A protein and the small-molecule ligand that binds it are described below.
Small molecule (SMILES): CN(C(=O)[C@H](Cc1ccccc1)NC(=O)Cc1c[nH]c2ccc(O)cc12)c1ccc(Cl)cc1

Sequence of chain 1.A:
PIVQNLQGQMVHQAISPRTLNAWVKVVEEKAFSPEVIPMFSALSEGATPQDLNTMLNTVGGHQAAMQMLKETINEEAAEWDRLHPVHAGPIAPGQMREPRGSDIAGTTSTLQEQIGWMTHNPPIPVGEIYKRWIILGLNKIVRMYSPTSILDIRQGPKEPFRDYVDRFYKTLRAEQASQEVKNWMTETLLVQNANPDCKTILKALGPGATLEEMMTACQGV

Binding-site contacts:
Ligand atom C10 contacts residue LYS70 of chain 6.A at 3.7 Å.
Ligand atom C14 contacts residue ASN53 of chain 6.A at 3.5 Å.
Ligand atom C19 contacts residue TYR130 of chain 6.A at 3.6 Å (hydrophobic).
Ligand atom C11 contacts residue ASN57 of chain 6.A at 3.6 Å.
Ligand atom C20 contacts residue ASN57 of chain 6.A at 3.5 Å.
Ligand atom C5 contacts residue LYS70 of chain 6.A at 3.4 Å.
Ligand atom N1 contacts residue LYS70 of chain 6.A at 3.8 Å.
Ligand atom CL contacts residue ASN74 of chain 6.A at 3.8 Å.
Ligand atom C23 contacts residue LYS70 of chain 6.A at 3.8 Å.
Ligand atom C24 contacts residue MET66 of chain 6.A at 3.7 Å (hydrophobic).
Ligand atom C8 contacts residue LYS70 of chain 6.A at 3.8 Å.
Ligand atom C1 contacts residue GLN63 of chain 6.A at 3.7 Å.
Ligand atom N3 contacts residue ASN53 of chain 6.A at 3.8 Å.
Ligand atom C8 contacts residue ARG173 of chain 1.A at 3.4 Å.
Ligand atom C9 contacts residue ASN57 of chain 6.A at 3.5 Å.
Ligand atom C3 contacts residue ARG173 of chain 1.A at 3.9 Å.
Ligand atom C24 contacts residue LEU69 of chain 6.A at 3.8 Å (hydrophobic).
Ligand atom C5 contacts residue ARG173 of chain 1.A at 3.9 Å.
Ligand atom C1 contacts residue TYR169 of chain 1.A at 3.9 Å (hydrophobic).
Ligand atom C19 contacts residue ASN53 of chain 6.A at 3.5 Å.
Ligand atom N1 contacts residue GLN63 of chain 6.A at 2.9 Å (h-bond).
Ligand atom C6 contacts residue LYS70 of chain 6.A at 3.6 Å.
Ligand atom N1 contacts residue ARG173 of chain 1.A at 3.5 Å (salt-bridge).
Ligand atom C7 contacts residue LYS70 of chain 6.A at 3.5 Å.
Ligand atom C1 contacts residue ARG173 of chain 1.A at 3.4 Å.
Ligand atom C10 contacts residue ASN57 of chain 6.A at 3.5 Å.
Ligand atom C26 contacts residue LEU56 of chain 6.A at 3.8 Å (hydrophobic).
Ligand atom C4 contacts residue LYS70 of chain 6.A at 3.8 Å.
Ligand atom C2 contacts residue ARG173 of chain 1.A at 3.5 Å.
Ligand atom O2 contacts residue ASN57 of chain 6.A at 3.1 Å (h-bond).
Ligand atom C19 contacts residue ALA105 of chain 6.A at 3.6 Å (hydrophobic).
Ligand atom O1 contacts residue LYS70 of chain 6.A at 3.2 Å (salt-bridge).
Ligand atom C18 contacts residue TYR130 of chain 6.A at 3.5 Å (hydrophobic).
Ligand atom C6 contacts residue ARG173 of chain 1.A at 3.5 Å.
Ligand atom C20 contacts residue ASN53 of chain 6.A at 3.5 Å.
Ligand atom N2 contacts residue ASN57 of chain 6.A at 2.7 Å (h-bond).
Ligand atom O3 contacts residue LYS182 of chain 1.A at 3.1 Å.
Ligand atom C26 contacts residue ASN57 of chain 6.A at 3.4 Å.
Ligand atom C6 contacts residue GLN63 of chain 6.A at 3.6 Å.
Ligand atom O2 contacts residue ASN53 of chain 6.A at 3.8 Å.

Sequence of chain 6.A:
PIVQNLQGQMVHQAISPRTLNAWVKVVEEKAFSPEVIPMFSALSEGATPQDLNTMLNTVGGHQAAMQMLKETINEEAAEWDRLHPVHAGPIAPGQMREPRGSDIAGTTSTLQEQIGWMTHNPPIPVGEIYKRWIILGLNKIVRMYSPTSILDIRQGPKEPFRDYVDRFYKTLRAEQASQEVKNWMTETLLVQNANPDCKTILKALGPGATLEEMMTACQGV